The small molecule below binds the protein below.
Small molecule (SMILES): CC1(C)CC(NC(=S)Nc2ccc(S(N)(=O)=O)cc2Cl)CC(C)(C)N1O

Binding-site contacts:
Ligand atom CAR contacts residue PHE130 of chain 1.A at 4.0 Å (hydrophobic).
Ligand atom CAS contacts residue PHE130 of chain 1.A at 3.6 Å (hydrophobic).
Ligand atom CLAG contacts residue PHE130 of chain 1.A at 3.6 Å.
Ligand atom NAB contacts residue HIS119 of chain 1.A at 3.5 Å (h-bond).
Ligand atom SAC contacts residue THR198 of chain 1.A at 4.0 Å.
Ligand atom CAD contacts residue THR199 of chain 1.A at 4.1 Å.
Ligand atom CAD contacts residue LEU197 of chain 1.A at 4.0 Å (hydrophobic).
Ligand atom CAD contacts residue ZN1 of chain 1.B at 4.2 Å.
Ligand atom OAA contacts residue LEU197 of chain 1.A at 3.1 Å.
Ligand atom CAV contacts residue PRO201 of chain 1.A at 3.8 Å (hydrophobic).
Ligand atom NAB contacts residue HIS96 of chain 1.A at 3.4 Å (h-bond).
Ligand atom CLAG contacts residue GLN92 of chain 1.A at 3.4 Å.
Ligand atom CAF contacts residue GLN92 of chain 1.A at 3.9 Å.
Ligand atom CLAG contacts residue VAL121 of chain 1.A at 3.9 Å.
Ligand atom CAE contacts residue HIS94 of chain 1.A at 3.7 Å.
Ligand atom SAC contacts residue ZN1 of chain 1.B at 3.2 Å.
Ligand atom OAA contacts residue TRP208 of chain 1.A at 4.0 Å.
Ligand atom NAB contacts residue HIS94 of chain 1.A at 3.2 Å (h-bond).
Ligand atom OAI contacts residue HIS119 of chain 1.A at 3.6 Å.
Ligand atom SAT contacts residue PHE130 of chain 1.A at 4.1 Å.
Ligand atom OAI contacts residue ZN1 of chain 1.B at 3.1 Å.
Ligand atom CAE contacts residue LEU197 of chain 1.A at 4.0 Å (hydrophobic).
Ligand atom CAJ contacts residue THR199 of chain 1.A at 2.7 Å.
Ligand atom CAK contacts residue THR199 of chain 1.A at 2.7 Å.
Ligand atom OAI contacts residue VAL121 of chain 1.A at 3.7 Å.
Ligand atom OAI contacts residue VAL142 of chain 1.A at 4.0 Å.
Ligand atom SAC contacts residue HIS94 of chain 1.A at 3.8 Å.
Ligand atom CAL contacts residue THR199 of chain 1.A at 4.0 Å.
Ligand atom NAB contacts residue ZN1 of chain 1.B at 2.0 Å.
Ligand atom SAC contacts residue HIS119 of chain 1.A at 4.2 Å.
Ligand atom OAA contacts residue THR198 of chain 1.A at 3.0 Å (h-bond).
Ligand atom CAE contacts residue VAL121 of chain 1.A at 3.9 Å (hydrophobic).
Ligand atom CAS contacts residue VAL134 of chain 1.A at 3.8 Å (hydrophobic).
Ligand atom NAB contacts residue THR198 of chain 1.A at 2.8 Å (h-bond).
Ligand atom CAP contacts residue PHE130 of chain 1.A at 4.1 Å (hydrophobic).
Ligand atom SAT contacts residue LEU197 of chain 1.A at 3.4 Å.
Ligand atom OAI contacts residue HIS94 of chain 1.A at 3.2 Å.
Ligand atom OAA contacts residue SER196 of chain 1.A at 4.1 Å.
Ligand atom CAQ contacts residue PHE130 of chain 1.A at 3.6 Å (hydrophobic).
Ligand atom CAD contacts residue HIS94 of chain 1.A at 3.8 Å.

Sequence of chain 1.A:
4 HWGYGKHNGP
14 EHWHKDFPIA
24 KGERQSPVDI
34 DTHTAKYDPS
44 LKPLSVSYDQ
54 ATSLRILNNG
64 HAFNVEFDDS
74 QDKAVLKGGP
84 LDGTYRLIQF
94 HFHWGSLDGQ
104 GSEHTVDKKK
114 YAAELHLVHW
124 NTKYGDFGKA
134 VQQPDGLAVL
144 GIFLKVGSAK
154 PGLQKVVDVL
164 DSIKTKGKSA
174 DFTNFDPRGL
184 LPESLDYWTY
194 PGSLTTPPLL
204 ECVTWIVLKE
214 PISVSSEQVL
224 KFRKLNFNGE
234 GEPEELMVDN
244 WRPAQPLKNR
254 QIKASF